Binding-site contacts:
Ligand atom C06 contacts residue TYR276 of chain 1.A at 3.7 Å (hydrophobic).
Ligand atom N05 contacts residue HIS248 of chain 1.A at 3.4 Å.
Ligand atom C18 contacts residue HIS248 of chain 1.A at 3.6 Å.
Ligand atom C02 contacts residue HIS248 of chain 1.A at 3.7 Å.
Ligand atom O12 contacts residue TYR272 of chain 1.A at 3.5 Å.
Ligand atom C08 contacts residue PHE81 of chain 1.A at 3.4 Å (hydrophobic).
Ligand atom O13 contacts residue TYR276 of chain 1.A at 3.4 Å (h-bond).
Ligand atom C03 contacts residue HIS248 of chain 1.A at 3.5 Å.
Ligand atom C09 contacts residue PHE81 of chain 1.A at 3.6 Å (hydrophobic).
Ligand atom N11 contacts residue TYR276 of chain 1.A at 3.5 Å (h-bond).
Ligand atom N20 contacts residue HIS122 of chain 1.A at 3.6 Å.
Ligand atom C06 contacts residue CYS84 of chain 1.A at 3.2 Å (hydrophobic).
Ligand atom C08 contacts residue CYS84 of chain 1.A at 2.8 Å (hydrophobic).
Ligand atom C15 contacts residue TYR272 of chain 1.A at 3.2 Å (hydrophobic).
Ligand atom C09 contacts residue TYR276 of chain 1.A at 3.0 Å (hydrophobic).
Ligand atom C16 contacts residue CYS84 of chain 1.A at 1.8 Å (hydrophobic).
Ligand atom C01 contacts residue HIS122 of chain 1.A at 3.5 Å.
Ligand atom O07 contacts residue GLN85 of chain 1.A at 3.1 Å (h-bond).
Ligand atom C02 contacts residue HIS122 of chain 1.A at 3.8 Å.
Ligand atom O12 contacts residue MET163 of chain 1.A at 3.3 Å (h-bond).
Ligand atom N11 contacts residue MET163 of chain 1.A at 3.8 Å.
Ligand atom C10 contacts residue PHE81 of chain 1.A at 3.7 Å (hydrophobic).
Ligand atom O13 contacts residue LYS166 of chain 1.A at 2.6 Å (salt-bridge).
Ligand atom C15 contacts residue CYS84 of chain 1.A at 2.6 Å (hydrophobic).
Ligand atom C14 contacts residue ILE80 of chain 1.A at 3.8 Å (hydrophobic).
Ligand atom C18 contacts residue TYR276 of chain 1.A at 3.8 Å (hydrophobic).
Ligand atom O07 contacts residue CYS84 of chain 1.A at 3.0 Å (h-bond).
Ligand atom C18 contacts residue TYR126 of chain 1.A at 3.1 Å (hydrophobic).
Ligand atom N11 contacts residue LYS166 of chain 1.A at 3.6 Å (salt-bridge).
Ligand atom O12 contacts residue PHE162 of chain 1.A at 3.5 Å.
Ligand atom O07 contacts residue PHE81 of chain 1.A at 3.8 Å.
Ligand atom C06 contacts residue HIS248 of chain 1.A at 3.7 Å.
Ligand atom C10 contacts residue TYR276 of chain 1.A at 3.5 Å (hydrophobic).
Ligand atom C15 contacts residue ILE80 of chain 1.A at 3.7 Å (hydrophobic).
Ligand atom C14 contacts residue TYR272 of chain 1.A at 3.3 Å (hydrophobic).
Ligand atom C08 contacts residue TYR276 of chain 1.A at 3.5 Å (hydrophobic).
Ligand atom C04 contacts residue HIS248 of chain 1.A at 3.5 Å.
Ligand atom C16 contacts residue PHE81 of chain 1.A at 3.6 Å (hydrophobic).
Ligand atom C19 contacts residue HIS248 of chain 1.A at 3.8 Å.
Ligand atom N05 contacts residue TYR276 of chain 1.A at 3.1 Å (h-bond).

Sequence of chain 1.A:
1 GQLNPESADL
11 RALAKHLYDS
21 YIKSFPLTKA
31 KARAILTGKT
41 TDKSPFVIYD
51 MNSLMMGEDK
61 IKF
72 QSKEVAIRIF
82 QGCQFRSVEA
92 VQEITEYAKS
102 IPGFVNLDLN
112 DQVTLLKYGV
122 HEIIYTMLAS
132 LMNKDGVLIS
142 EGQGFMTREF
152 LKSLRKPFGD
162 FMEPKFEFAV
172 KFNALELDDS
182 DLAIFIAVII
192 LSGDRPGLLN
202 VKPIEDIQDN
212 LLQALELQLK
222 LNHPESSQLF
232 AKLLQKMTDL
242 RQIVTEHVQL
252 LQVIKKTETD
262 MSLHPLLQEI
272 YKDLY

The small molecule below binds the protein below.
Small molecule (SMILES): Cc1cc(NC(=O)c2cc([N+](=O)[O-])ccc2Cl)ccn1